Binding-site contacts:
Ligand atom O3 contacts residue LEU80 of chain 1.K at 3.6 Å.
Ligand atom O3 contacts residue GLN79 of chain 1.K at 3.4 Å.
Ligand atom C1 contacts residue TRP33 of chain 1.K at 3.6 Å (hydrophobic).
Ligand atom O4 contacts residue LYS36 of chain 1.K at 3.3 Å (salt-bridge).
Ligand atom O3 contacts residue TRP67 of chain 1.K at 3.7 Å.
Ligand atom C6 contacts residue TRP33 of chain 1.K at 3.2 Å (hydrophobic).
Ligand atom O3 contacts residue SER78 of chain 1.K at 3.3 Å.
Ligand atom O3 contacts residue THR82 of chain 1.K at 3.4 Å (h-bond).
Ligand atom C6 contacts residue TRP67 of chain 1.K at 3.6 Å (hydrophobic).
Ligand atom C2 contacts residue LEU80 of chain 1.K at 3.7 Å (hydrophobic).
Ligand atom O2 contacts residue ASN84 of chain 1.K at 2.6 Å (h-bond).
Ligand atom C4 contacts residue TRP33 of chain 1.K at 3.9 Å (hydrophobic).
Ligand atom C2 contacts residue THR82 of chain 1.K at 3.5 Å.
Ligand atom O3 contacts residue TRP33 of chain 1.K at 3.7 Å.
Ligand atom O2 contacts residue LEU80 of chain 1.K at 2.9 Å (h-bond).
Ligand atom O2 contacts residue LYS60 of chain 1.K at 3.6 Å.
Ligand atom C2 contacts residue TRP33 of chain 1.K at 3.7 Å (hydrophobic).
Ligand atom C5 contacts residue LEU80 of chain 1.K at 4.0 Å (hydrophobic).
Ligand atom O5 contacts residue TRP67 of chain 1.K at 3.9 Å.
Ligand atom O6 contacts residue SER34 of chain 1.K at 3.9 Å.
Ligand atom C6 contacts residue SER27 of chain 1.K at 3.5 Å.
Ligand atom C3 contacts residue ASN84 of chain 1.K at 3.9 Å.
Ligand atom O2 contacts residue GLN79 of chain 1.K at 3.2 Å.
Ligand atom C3 contacts residue THR82 of chain 1.K at 3.3 Å.
Ligand atom C2 contacts residue TRP67 of chain 1.K at 3.9 Å (hydrophobic).
Ligand atom C2 contacts residue ASN84 of chain 1.K at 3.3 Å.
Ligand atom O2 contacts residue SER78 of chain 1.K at 3.8 Å.
Ligand atom O6 contacts residue TRP33 of chain 1.K at 2.6 Å (h-bond).
Ligand atom O4 contacts residue TRP67 of chain 1.K at 3.4 Å.
Ligand atom O2 contacts residue THR82 of chain 1.K at 2.8 Å (h-bond).
Ligand atom C4 contacts residue TRP67 of chain 1.K at 3.9 Å (hydrophobic).
Ligand atom C3 contacts residue LEU80 of chain 1.K at 3.4 Å (hydrophobic).
Ligand atom C5 contacts residue TRP33 of chain 1.K at 3.9 Å (hydrophobic).
Ligand atom C5 contacts residue TRP67 of chain 1.K at 3.9 Å (hydrophobic).
Ligand atom O2 contacts residue TRP33 of chain 1.K at 3.5 Å (h-bond).
Ligand atom O5 contacts residue TRP33 of chain 1.K at 3.3 Å (h-bond).
Ligand atom O3 contacts residue ASN84 of chain 1.K at 2.7 Å (h-bond).
Ligand atom O4 contacts residue LEU80 of chain 1.K at 3.7 Å.
Ligand atom O3 contacts residue LYS60 of chain 1.K at 3.0 Å (salt-bridge).
Ligand atom O6 contacts residue THR35 of chain 1.K at 3.8 Å.

The small molecule below binds the protein below.
Small molecule (SMILES): OC[C@H]1O[C@H](OC[C@H]2O[C@@H]3O[C@H]4[C@H](O)[C@@H](O)[C@@H](O[C@H]5[C@H](O)[C@@H](O)[C@@H](O[C@H]6[C@H](O)[C@@H](O)[C@@H](O[C@H]7[C@H](O)[C@@H](O)[C@@H](O[C@H]8[C@H](O)[C@@H](O)[C@@H](O[C@H]9[C@H](O)[C@@H](O)[C@@H](O[C@H]2[C@H](O)[C@H]3O)O[C@@H]9CO)O[C@@H]8CO)O[C@@H]7CO)O[C@@H]6CO)O[C@@H]5CO)O[C@@H]4CO)[C@H](O)[C@@H](O)[C@@H]1O

Sequence of chain 1.K:
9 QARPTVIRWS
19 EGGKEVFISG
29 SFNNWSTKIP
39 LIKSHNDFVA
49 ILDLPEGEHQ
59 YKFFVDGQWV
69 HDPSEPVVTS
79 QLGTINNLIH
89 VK